A small-molecule ligand and the protein it binds are described below.
Small molecule (SMILES): CC(C)=CCC/C(C)=C/CO[P](=O)(O)OP(=O)(O)O

Binding-site contacts:
Ligand atom O1A contacts residue HIS77 of chain 1.B at 3.0 Å.
Ligand atom O1B contacts residue ARG288 of chain 1.B at 3.4 Å (salt-bridge).
Ligand atom C1 contacts residue TYR56 of chain 1.B at 3.7 Å (hydrophobic).
Ligand atom O1A contacts residue MG1 of chain 1.R at 3.1 Å.
Ligand atom O1B contacts residue ASN65 of chain 1.B at 3.5 Å (h-bond).
Ligand atom O2A contacts residue TYR79 of chain 1.B at 3.1 Å (h-bond).
Ligand atom O1B contacts residue ARG62 of chain 1.B at 3.0 Å.
Ligand atom C1 contacts residue PHE250 of chain 1.B at 3.8 Å (hydrophobic).
Ligand atom O1 contacts residue HIS77 of chain 1.B at 3.9 Å.
Ligand atom O1B contacts residue VAL64 of chain 1.B at 3.3 Å.
Ligand atom O2B contacts residue TYR79 of chain 1.B at 3.3 Å.
Ligand atom O1A contacts residue HIS78 of chain 1.B at 3.4 Å (h-bond).
Ligand atom C7 contacts residue MET204 of chain 1.B at 3.6 Å (hydrophobic).
Ligand atom O2B contacts residue MG1 of chain 1.R at 2.6 Å.
Ligand atom C9 contacts residue GLU201 of chain 1.B at 3.5 Å.
Ligand atom C9 contacts residue TYR79 of chain 1.B at 3.4 Å (hydrophobic).
Ligand atom O2B contacts residue ARG288 of chain 1.B at 2.8 Å (salt-bridge).
Ligand atom O1B contacts residue THR295 of chain 1.B at 3.7 Å.
Ligand atom O1A contacts residue ASN65 of chain 1.B at 2.8 Å (h-bond).
Ligand atom O3B contacts residue TYR79 of chain 1.B at 2.9 Å (h-bond).
Ligand atom C10 contacts residue MET204 of chain 1.B at 3.5 Å (hydrophobic).
Ligand atom O2B contacts residue ASN65 of chain 1.B at 3.8 Å.
Ligand atom C2 contacts residue TRP57 of chain 1.B at 3.6 Å (hydrophobic).
Ligand atom C6 contacts residue GLU201 of chain 1.B at 3.7 Å.
Ligand atom C1 contacts residue TRP57 of chain 1.B at 3.1 Å (hydrophobic).
Ligand atom C4 contacts residue GLU201 of chain 1.B at 3.6 Å.
Ligand atom PB contacts residue MG1 of chain 1.R at 3.9 Å.
Ligand atom C2 contacts residue PHE250 of chain 1.B at 3.5 Å (hydrophobic).
Ligand atom PA contacts residue ASN65 of chain 1.B at 3.7 Å.
Ligand atom PA contacts residue HIS77 of chain 1.B at 3.9 Å.
Ligand atom PB contacts residue ARG288 of chain 1.B at 3.7 Å.
Ligand atom C4 contacts residue SFG1 of chain 1.P at 2.8 Å.
Ligand atom O3B contacts residue ARG288 of chain 1.B at 3.7 Å.
Ligand atom PA contacts residue MG1 of chain 1.R at 3.8 Å.
Ligand atom C6 contacts residue TYR79 of chain 1.B at 3.7 Å (hydrophobic).
Ligand atom C3 contacts residue SFG1 of chain 1.P at 3.8 Å.
Ligand atom C4 contacts residue HIS77 of chain 1.B at 3.1 Å.
Ligand atom O1 contacts residue TRP57 of chain 1.B at 3.4 Å.
Ligand atom O3B contacts residue PHE250 of chain 1.B at 3.2 Å.
Ligand atom O3A contacts residue ASN65 of chain 1.B at 3.3 Å (h-bond).

Sequence of chain 1.B:
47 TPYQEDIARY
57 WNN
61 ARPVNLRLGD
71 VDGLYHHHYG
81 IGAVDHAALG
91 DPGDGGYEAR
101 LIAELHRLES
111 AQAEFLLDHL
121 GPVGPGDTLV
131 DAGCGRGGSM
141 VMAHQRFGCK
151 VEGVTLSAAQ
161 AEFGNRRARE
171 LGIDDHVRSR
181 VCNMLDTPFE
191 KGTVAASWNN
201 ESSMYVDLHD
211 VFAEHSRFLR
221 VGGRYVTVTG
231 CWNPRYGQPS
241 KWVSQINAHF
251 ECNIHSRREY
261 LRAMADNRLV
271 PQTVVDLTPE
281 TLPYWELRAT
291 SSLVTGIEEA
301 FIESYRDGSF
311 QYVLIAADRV